Binding-site contacts:
Ligand atom CAA contacts residue TYR153 of chain 2.A at 3.9 Å (hydrophobic).
Ligand atom CAF contacts residue GLN202 of chain 2.A at 3.5 Å.
Ligand atom CAF contacts residue TRP203 of chain 2.A at 3.7 Å (hydrophobic).
Ligand atom CAH contacts residue PHE135 of chain 2.A at 3.4 Å (hydrophobic).
Ligand atom NAC contacts residue ALA275 of chain 2.A at 3.5 Å.
Ligand atom NBE contacts residue TRP203 of chain 2.A at 3.8 Å.
Ligand atom CAS contacts residue ASN228 of chain 2.A at 3.8 Å.
Ligand atom CAB contacts residue PHE135 of chain 2.A at 3.8 Å (hydrophobic).
Ligand atom CAB contacts residue PHE131 of chain 2.A at 3.8 Å (hydrophobic).
Ligand atom CAA contacts residue VAL179 of chain 2.A at 3.1 Å (hydrophobic).
Ligand atom CAA contacts residue PRO177 of chain 2.A at 3.5 Å (hydrophobic).
Ligand atom CAN contacts residue PHE135 of chain 2.A at 3.4 Å (hydrophobic).
Ligand atom CAJ contacts residue PHE135 of chain 2.A at 3.1 Å (hydrophobic).
Ligand atom OAW contacts residue MET195 of chain 2.A at 3.5 Å.
Ligand atom CAA contacts residue SER178 of chain 2.A at 3.5 Å.
Ligand atom CAS contacts residue TYR201 of chain 2.A at 3.7 Å (hydrophobic).
Ligand atom CAH contacts residue VAL192 of chain 2.A at 3.5 Å (hydrophobic).
Ligand atom CAZ contacts residue VAL192 of chain 2.A at 3.6 Å (hydrophobic).
Ligand atom CAJ contacts residue VAL192 of chain 2.A at 3.7 Å (hydrophobic).
Ligand atom CAM contacts residue PHE155 of chain 2.A at 3.8 Å (hydrophobic).
Ligand atom CAR contacts residue TYR201 of chain 2.A at 3.2 Å (hydrophobic).
Ligand atom CAQ contacts residue ILE113 of chain 2.A at 3.9 Å (hydrophobic).
Ligand atom OAW contacts residue ILE111 of chain 2.A at 3.2 Å.
Ligand atom CAF contacts residue ASN228 of chain 2.A at 3.8 Å.
Ligand atom OAV contacts residue VAL190 of chain 2.A at 3.9 Å.
Ligand atom CAE contacts residue PHE137 of chain 2.A at 3.9 Å (hydrophobic).
Ligand atom CAG contacts residue ASN228 of chain 2.A at 3.3 Å.
Ligand atom NAT contacts residue PHE155 of chain 2.A at 3.6 Å.
Ligand atom NAC contacts residue THR114 of chain 2.A at 3.1 Å (h-bond).
Ligand atom OAD contacts residue ASP112 of chain 2.A at 3.4 Å.
Ligand atom CAR contacts residue ASN228 of chain 2.A at 3.7 Å.
Ligand atom CAG contacts residue GLN202 of chain 2.A at 3.5 Å.
Ligand atom CAI contacts residue PHE155 of chain 2.A at 3.1 Å (hydrophobic).
Ligand atom CAK contacts residue PHE155 of chain 2.A at 2.9 Å (hydrophobic).
Ligand atom CBA contacts residue ILE111 of chain 2.A at 3.7 Å (hydrophobic).
Ligand atom CBB contacts residue ASN228 of chain 2.A at 3.7 Å.
Ligand atom CAM contacts residue PRO177 of chain 2.A at 3.6 Å (hydrophobic).
Ligand atom CAY contacts residue THR114 of chain 2.A at 3.8 Å.
Ligand atom OAD contacts residue ILE113 of chain 2.A at 3.1 Å (h-bond).
Ligand atom CAL contacts residue THR114 of chain 2.A at 3.8 Å.

The protein below binds the small molecule below.
Small molecule (SMILES): CCO/N=C/c1ccc(OCC[C@@H](C)CCN2CCN(c3ccnc(N)c3)C2=O)cc1

Sequence of chain 2.A:
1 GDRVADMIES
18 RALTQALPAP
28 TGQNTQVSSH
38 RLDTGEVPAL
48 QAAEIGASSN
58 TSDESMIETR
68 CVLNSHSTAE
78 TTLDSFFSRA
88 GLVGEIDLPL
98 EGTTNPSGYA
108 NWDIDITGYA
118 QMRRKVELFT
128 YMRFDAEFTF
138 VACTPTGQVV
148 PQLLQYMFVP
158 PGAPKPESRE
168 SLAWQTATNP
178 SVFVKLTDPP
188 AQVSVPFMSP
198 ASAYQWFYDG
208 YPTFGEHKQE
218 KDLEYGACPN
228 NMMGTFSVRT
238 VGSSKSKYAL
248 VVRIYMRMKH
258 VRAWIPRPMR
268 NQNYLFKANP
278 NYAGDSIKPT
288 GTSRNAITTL

Sequence of chain 3.C:
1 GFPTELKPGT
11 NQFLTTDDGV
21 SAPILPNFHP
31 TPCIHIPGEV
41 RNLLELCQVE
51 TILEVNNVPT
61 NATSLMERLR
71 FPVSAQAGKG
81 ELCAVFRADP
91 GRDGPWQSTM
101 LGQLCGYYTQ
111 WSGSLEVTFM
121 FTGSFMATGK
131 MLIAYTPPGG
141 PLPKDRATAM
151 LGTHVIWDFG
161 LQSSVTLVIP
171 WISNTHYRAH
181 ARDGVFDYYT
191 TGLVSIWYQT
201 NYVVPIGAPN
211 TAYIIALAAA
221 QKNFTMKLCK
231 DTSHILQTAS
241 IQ

Sequence of chain 2.C:
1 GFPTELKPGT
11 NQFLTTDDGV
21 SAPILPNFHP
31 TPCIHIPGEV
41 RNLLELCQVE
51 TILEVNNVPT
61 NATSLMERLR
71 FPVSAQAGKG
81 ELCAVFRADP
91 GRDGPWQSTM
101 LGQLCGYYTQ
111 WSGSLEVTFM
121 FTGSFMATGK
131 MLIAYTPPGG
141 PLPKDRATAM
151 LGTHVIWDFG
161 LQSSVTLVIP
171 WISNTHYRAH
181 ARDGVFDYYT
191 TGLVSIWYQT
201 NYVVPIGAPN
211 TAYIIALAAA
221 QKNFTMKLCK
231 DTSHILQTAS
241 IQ